Binding-site contacts:
Ligand atom C9 contacts residue SER43 of chain 1.D at 3.6 Å.
Ligand atom C11 contacts residue PHE50 of chain 1.E at 3.5 Å (hydrophobic).
Ligand atom C10 contacts residue GLN253 of chain 1.D at 3.4 Å.
Ligand atom O1B contacts residue SER43 of chain 1.D at 3.9 Å.
Ligand atom C11 contacts residue GLN253 of chain 1.D at 3.3 Å.
Ligand atom O10 contacts residue LEU37 of chain 1.D at 3.3 Å.
Ligand atom O1B contacts residue ASN247 of chain 1.D at 3.9 Å.
Ligand atom C11 contacts residue SER249 of chain 1.D at 3.7 Å.
Ligand atom O9 contacts residue LYS42 of chain 1.D at 3.3 Å.
Ligand atom O9 contacts residue SER43 of chain 1.D at 2.9 Å (h-bond).
Ligand atom C6 contacts residue ASN247 of chain 1.D at 3.9 Å.
Ligand atom C1 contacts residue SER249 of chain 1.D at 3.8 Å.
Ligand atom C8 contacts residue SER43 of chain 1.D at 3.7 Å.
Ligand atom N5 contacts residue GLN253 of chain 1.D at 3.3 Å (h-bond).
Ligand atom O4 contacts residue ASN247 of chain 1.D at 4.0 Å.
Ligand atom C7 contacts residue GLN253 of chain 1.D at 3.6 Å.
Ligand atom O8 contacts residue SER43 of chain 1.D at 2.5 Å (h-bond).
Ligand atom C6 contacts residue GLN253 of chain 1.D at 3.9 Å.
Ligand atom C10 contacts residue LEU37 of chain 1.D at 3.8 Å (hydrophobic).
Ligand atom C4 contacts residue ASN106 of chain 1.D at 4.0 Å.
Ligand atom O4 contacts residue ASN106 of chain 1.D at 2.9 Å (h-bond).
Ligand atom C9 contacts residue GLN253 of chain 1.D at 3.8 Å.
Ligand atom C10 contacts residue ASN247 of chain 1.D at 3.8 Å.
Ligand atom C1 contacts residue SER251 of chain 1.D at 3.4 Å.
Ligand atom O8 contacts residue SER251 of chain 1.D at 4.1 Å.
Ligand atom O1A contacts residue SER249 of chain 1.D at 2.8 Å (h-bond).
Ligand atom C11 contacts residue ASN113 of chain 1.C at 3.6 Å.
Ligand atom C7 contacts residue LEU37 of chain 1.D at 4.1 Å (hydrophobic).
Ligand atom N5 contacts residue ASN247 of chain 1.D at 2.9 Å (h-bond).
Ligand atom O1A contacts residue ASN247 of chain 1.D at 4.1 Å.
Ligand atom C4 contacts residue ASN247 of chain 1.D at 3.7 Å.
Ligand atom O1B contacts residue SER251 of chain 1.D at 2.7 Å (h-bond).
Ligand atom C11 contacts residue ASN247 of chain 1.D at 3.7 Å.
Ligand atom O7 contacts residue LEU37 of chain 1.D at 3.3 Å.
Ligand atom O1A contacts residue SER251 of chain 1.D at 3.5 Å (h-bond).
Ligand atom O1B contacts residue SER249 of chain 1.D at 4.0 Å.
Ligand atom C5 contacts residue ASN247 of chain 1.D at 3.8 Å.
Ligand atom C10 contacts residue PHE50 of chain 1.E at 4.2 Å (hydrophobic).
Ligand atom C11 contacts residue LEU37 of chain 1.D at 3.5 Å (hydrophobic).
Ligand atom C9 contacts residue LYS42 of chain 1.D at 4.2 Å.

Sequence of chain 1.D:
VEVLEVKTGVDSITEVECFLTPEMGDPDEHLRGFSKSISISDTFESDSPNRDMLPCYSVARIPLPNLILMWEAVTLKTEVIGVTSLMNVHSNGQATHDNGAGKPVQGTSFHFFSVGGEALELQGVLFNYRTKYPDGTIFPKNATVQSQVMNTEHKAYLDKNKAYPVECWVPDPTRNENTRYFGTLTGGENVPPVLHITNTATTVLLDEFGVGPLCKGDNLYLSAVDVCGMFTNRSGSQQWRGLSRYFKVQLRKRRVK

A small-molecule ligand and the protein it binds are described below.
Small molecule (SMILES): CC(=O)N[C@H]1[C@H]([C@H](O)[C@H](O)CO)O[C@@](O[C@H](CO)[C@@H](O)[C@@H]2O[C@@](O)(C(=O)O)C[C@H](O)[C@H]2NC(C)=O)(C(=O)O)C[C@@H]1O

Sequence of chain 1.E:
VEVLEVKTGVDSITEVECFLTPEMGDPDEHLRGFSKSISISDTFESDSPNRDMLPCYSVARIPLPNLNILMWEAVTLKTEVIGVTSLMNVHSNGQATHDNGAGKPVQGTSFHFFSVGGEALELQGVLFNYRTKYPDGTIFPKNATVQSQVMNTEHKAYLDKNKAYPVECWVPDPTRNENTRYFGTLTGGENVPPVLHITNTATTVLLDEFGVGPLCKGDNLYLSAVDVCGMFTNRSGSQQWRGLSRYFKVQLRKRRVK

Sequence of chain 1.C:
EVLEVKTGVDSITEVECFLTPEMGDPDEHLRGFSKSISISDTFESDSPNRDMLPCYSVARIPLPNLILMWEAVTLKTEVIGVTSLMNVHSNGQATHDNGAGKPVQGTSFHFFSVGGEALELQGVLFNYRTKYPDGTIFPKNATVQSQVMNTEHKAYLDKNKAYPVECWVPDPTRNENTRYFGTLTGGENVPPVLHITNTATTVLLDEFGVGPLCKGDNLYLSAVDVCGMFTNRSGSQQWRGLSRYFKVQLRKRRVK